The protein below binds the small molecule below.
Small molecule (SMILES): CC(=O)N[C@@H]1[C@@H](O)[C@H](O)[C@@H](CO)O[C@H]1O

Binding-site contacts:
Ligand atom N2 contacts residue ASN191 of chain 1.A at 2.8 Å (h-bond).
Ligand atom C7 contacts residue ASN191 of chain 1.A at 3.8 Å.
Ligand atom O5 contacts residue THR192 of chain 1.A at 4.3 Å.
Ligand atom O7 contacts residue ASN191 of chain 1.A at 4.4 Å.
Ligand atom C4 contacts residue ASN191 of chain 1.A at 4.3 Å.
Ligand atom C3 contacts residue ASN191 of chain 1.A at 3.8 Å.
Ligand atom C6 contacts residue THR192 of chain 1.A at 3.8 Å.
Ligand atom C5 contacts residue THR192 of chain 1.A at 4.4 Å.
Ligand atom O5 contacts residue ASN191 of chain 1.A at 2.4 Å (h-bond).
Ligand atom C2 contacts residue ASN191 of chain 1.A at 2.5 Å.
Ligand atom C5 contacts residue ASN191 of chain 1.A at 3.7 Å.
Ligand atom C1 contacts residue ASN191 of chain 1.A at 1.4 Å.

Sequence of chain 1.A:
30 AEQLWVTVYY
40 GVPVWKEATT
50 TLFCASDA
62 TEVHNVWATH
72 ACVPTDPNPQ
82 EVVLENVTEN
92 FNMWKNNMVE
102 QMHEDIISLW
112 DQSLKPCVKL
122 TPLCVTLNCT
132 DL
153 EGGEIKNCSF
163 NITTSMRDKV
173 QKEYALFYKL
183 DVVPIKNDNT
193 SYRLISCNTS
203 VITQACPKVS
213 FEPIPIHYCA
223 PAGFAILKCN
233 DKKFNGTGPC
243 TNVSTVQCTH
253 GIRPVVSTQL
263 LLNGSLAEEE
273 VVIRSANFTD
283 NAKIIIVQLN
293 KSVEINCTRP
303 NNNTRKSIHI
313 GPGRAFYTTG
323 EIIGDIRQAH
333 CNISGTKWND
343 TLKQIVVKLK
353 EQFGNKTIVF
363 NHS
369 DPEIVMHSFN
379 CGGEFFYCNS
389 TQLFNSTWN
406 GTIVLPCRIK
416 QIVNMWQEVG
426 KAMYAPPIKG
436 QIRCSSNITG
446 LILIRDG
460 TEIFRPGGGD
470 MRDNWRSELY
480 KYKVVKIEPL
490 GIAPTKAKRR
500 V